Sequence of chain 1.A:
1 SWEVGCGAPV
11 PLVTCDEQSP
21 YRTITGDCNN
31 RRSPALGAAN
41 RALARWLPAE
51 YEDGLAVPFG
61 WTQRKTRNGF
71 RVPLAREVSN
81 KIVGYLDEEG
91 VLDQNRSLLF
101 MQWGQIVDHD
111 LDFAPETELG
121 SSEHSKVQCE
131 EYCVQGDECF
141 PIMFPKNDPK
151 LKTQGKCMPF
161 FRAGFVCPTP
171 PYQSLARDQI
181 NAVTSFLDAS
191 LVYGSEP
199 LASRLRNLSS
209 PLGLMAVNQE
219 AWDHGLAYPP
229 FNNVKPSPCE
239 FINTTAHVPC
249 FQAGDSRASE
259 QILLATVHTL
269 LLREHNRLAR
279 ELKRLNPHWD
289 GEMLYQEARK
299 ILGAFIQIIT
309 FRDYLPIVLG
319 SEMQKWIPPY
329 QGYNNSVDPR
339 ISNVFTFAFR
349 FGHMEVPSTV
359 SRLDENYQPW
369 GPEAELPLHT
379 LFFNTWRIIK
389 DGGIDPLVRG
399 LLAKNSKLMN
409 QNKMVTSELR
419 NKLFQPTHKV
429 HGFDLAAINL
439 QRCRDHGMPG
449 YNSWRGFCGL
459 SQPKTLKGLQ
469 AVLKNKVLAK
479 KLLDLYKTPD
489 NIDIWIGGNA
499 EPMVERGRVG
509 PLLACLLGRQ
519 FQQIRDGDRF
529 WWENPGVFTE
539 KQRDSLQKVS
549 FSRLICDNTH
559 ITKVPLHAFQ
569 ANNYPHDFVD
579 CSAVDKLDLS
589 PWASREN

Binding-site contacts:
Ligand atom C5 contacts residue TRP384 of chain 1.A at 4.0 Å (hydrophobic).
Ligand atom C2 contacts residue ASN241 of chain 1.A at 2.2 Å.
Ligand atom C7 contacts residue ASN241 of chain 1.A at 2.9 Å.
Ligand atom C8 contacts residue ASN241 of chain 1.A at 3.7 Å.
Ligand atom O7 contacts residue ASN241 of chain 1.A at 3.2 Å (h-bond).
Ligand atom O6 contacts residue ALA244 of chain 1.A at 3.9 Å.
Ligand atom O6 contacts residue LYS388 of chain 1.A at 3.6 Å.
Ligand atom C4 contacts residue ASN241 of chain 1.A at 4.2 Å.
Ligand atom C3 contacts residue TRP384 of chain 1.A at 4.2 Å (hydrophobic).
Ligand atom C3 contacts residue ASN241 of chain 1.A at 3.6 Å.
Ligand atom C6 contacts residue TRP384 of chain 1.A at 3.7 Å (hydrophobic).
Ligand atom C2 contacts residue TRP384 of chain 1.A at 3.7 Å (hydrophobic).
Ligand atom O7 contacts residue TRP384 of chain 1.A at 3.3 Å.
Ligand atom C7 contacts residue TRP384 of chain 1.A at 4.2 Å (hydrophobic).
Ligand atom O5 contacts residue ASN241 of chain 1.A at 2.3 Å (h-bond).
Ligand atom C1 contacts residue THR243 of chain 1.A at 4.5 Å.
Ligand atom O5 contacts residue TRP384 of chain 1.A at 3.7 Å.
Ligand atom O5 contacts residue ALA244 of chain 1.A at 3.8 Å.
Ligand atom O3 contacts residue TRP384 of chain 1.A at 4.2 Å.
Ligand atom O6 contacts residue TRP384 of chain 1.A at 4.4 Å.
Ligand atom N2 contacts residue ASN241 of chain 1.A at 2.7 Å (h-bond).
Ligand atom C1 contacts residue ASN241 of chain 1.A at 1.4 Å.
Ligand atom C4 contacts residue TRP384 of chain 1.A at 3.9 Å (hydrophobic).
Ligand atom O6 contacts residue GLU371 of chain 1.A at 3.7 Å.
Ligand atom C1 contacts residue TRP384 of chain 1.A at 4.3 Å (hydrophobic).
Ligand atom C1 contacts residue ALA244 of chain 1.A at 4.5 Å (hydrophobic).
Ligand atom C5 contacts residue ASN241 of chain 1.A at 3.6 Å.

A protein and the small-molecule ligand that binds it are described below.
Small molecule (SMILES): CC(=O)N[C@H]1[C@H](O[C@H]2[C@H](O)[C@@H](NC(C)=O)CO[C@@H]2CO)O[C@H](CO)[C@@H](O[C@@H]2O[C@H](CO)[C@@H](O)[C@H](O)[C@@H]2O)[C@@H]1O